Sequence of chain 1.A:
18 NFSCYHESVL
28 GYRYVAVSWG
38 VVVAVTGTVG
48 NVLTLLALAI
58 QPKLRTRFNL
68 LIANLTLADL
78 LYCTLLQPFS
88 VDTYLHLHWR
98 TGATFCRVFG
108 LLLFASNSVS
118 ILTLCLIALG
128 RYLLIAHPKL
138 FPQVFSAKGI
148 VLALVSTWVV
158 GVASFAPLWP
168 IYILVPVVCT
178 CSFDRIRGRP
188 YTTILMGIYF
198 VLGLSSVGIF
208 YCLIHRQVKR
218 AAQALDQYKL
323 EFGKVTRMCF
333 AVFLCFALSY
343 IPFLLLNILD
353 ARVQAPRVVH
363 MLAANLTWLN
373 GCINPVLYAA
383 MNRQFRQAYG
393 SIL

Binding-site contacts:
Ligand atom C06 contacts residue THR177 of chain 1.A at 3.6 Å.
Ligand atom C13 contacts residue PHE162 of chain 1.A at 3.8 Å (hydrophobic).
Ligand atom C02 contacts residue PHE345 of chain 1.A at 3.4 Å (hydrophobic).
Ligand atom C15 contacts residue LEU192 of chain 1.A at 3.9 Å (hydrophobic).
Ligand atom C07 contacts residue ASN114 of chain 1.A at 3.6 Å.
Ligand atom C08 contacts residue THR369 of chain 1.A at 3.5 Å.
Ligand atom C11 contacts residue ASN114 of chain 1.A at 3.8 Å.
Ligand atom C06 contacts residue VAL175 of chain 1.A at 3.2 Å (hydrophobic).
Ligand atom C06 contacts residue SER179 of chain 1.A at 4.0 Å.
Ligand atom C02 contacts residue SER179 of chain 1.A at 3.6 Å.
Ligand atom C08 contacts residue LEU110 of chain 1.A at 4.0 Å (hydrophobic).
Ligand atom C07 contacts residue LEU110 of chain 1.A at 3.1 Å (hydrophobic).
Ligand atom N04 contacts residue THR369 of chain 1.A at 4.0 Å.
Ligand atom C07 contacts residue PHE111 of chain 1.A at 4.0 Å (hydrophobic).
Ligand atom C02 contacts residue PHE111 of chain 1.A at 3.7 Å (hydrophobic).
Ligand atom C05 contacts residue ALA366 of chain 1.A at 3.9 Å (hydrophobic).
Ligand atom C14 contacts residue PHE162 of chain 1.A at 3.2 Å (hydrophobic).
Ligand atom O16 contacts residue VAL175 of chain 1.A at 3.5 Å.
Ligand atom C08 contacts residue ASN114 of chain 1.A at 3.0 Å.
Ligand atom O16 contacts residue ARG182 of chain 1.A at 2.9 Å (salt-bridge).
Ligand atom C15 contacts residue PHE162 of chain 1.A at 3.0 Å (hydrophobic).
Ligand atom O17 contacts residue ALA366 of chain 1.A at 3.3 Å.
Ligand atom C03 contacts residue PHE345 of chain 1.A at 3.9 Å (hydrophobic).
Ligand atom C09 contacts residue THR369 of chain 1.A at 3.5 Å.
Ligand atom C15 contacts residue TYR196 of chain 1.A at 3.1 Å (hydrophobic).
Ligand atom C01 contacts residue PHE345 of chain 1.A at 3.8 Å (hydrophobic).
Ligand atom C09 contacts residue PHE345 of chain 1.A at 3.9 Å (hydrophobic).
Ligand atom C01 contacts residue SER179 of chain 1.A at 3.3 Å.
Ligand atom C05 contacts residue TRP370 of chain 1.A at 3.8 Å (hydrophobic).
Ligand atom C01 contacts residue VAL175 of chain 1.A at 3.8 Å (hydrophobic).
Ligand atom O16 contacts residue SER179 of chain 1.A at 3.2 Å (h-bond).
Ligand atom C12 contacts residue ILE118 of chain 1.A at 3.8 Å (hydrophobic).
Ligand atom C12 contacts residue ASN114 of chain 1.A at 3.8 Å.
Ligand atom O17 contacts residue TRP370 of chain 1.A at 2.5 Å (h-bond).
Ligand atom C09 contacts residue ASN114 of chain 1.A at 3.3 Å.
Ligand atom C02 contacts residue LEU110 of chain 1.A at 3.7 Å (hydrophobic).
Ligand atom C10 contacts residue ASN114 of chain 1.A at 2.9 Å.
Ligand atom C14 contacts residue TYR196 of chain 1.A at 3.3 Å (hydrophobic).
Ligand atom N04 contacts residue LEU110 of chain 1.A at 3.5 Å.
Ligand atom C03 contacts residue LEU110 of chain 1.A at 3.2 Å (hydrophobic).

The protein below binds the small molecule below.
Small molecule (SMILES): CCCCCCCCCc1cc(O)cc(O)n1